A protein and the small-molecule ligand that binds it are described below.
Small molecule (SMILES): OC[C@H]1O[C@H](O)[C@H](O)[C@@H](O)[C@@H]1O

Sequence of chain 1.A:
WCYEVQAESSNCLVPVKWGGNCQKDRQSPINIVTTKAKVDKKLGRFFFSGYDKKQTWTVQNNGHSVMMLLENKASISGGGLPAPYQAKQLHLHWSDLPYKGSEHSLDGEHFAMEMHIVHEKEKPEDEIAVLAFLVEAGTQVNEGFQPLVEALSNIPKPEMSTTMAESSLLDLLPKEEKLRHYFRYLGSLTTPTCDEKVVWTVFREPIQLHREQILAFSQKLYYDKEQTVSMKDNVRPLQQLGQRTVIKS

Binding-site contacts:
Ligand atom O5 contacts residue GLN157 of chain 1.A at 3.7 Å.
Ligand atom O6 contacts residue GLN157 of chain 1.A at 4.2 Å.
Ligand atom O6 contacts residue GLN225 of chain 1.A at 2.6 Å (h-bond).
Ligand atom O5 contacts residue GLN225 of chain 1.A at 4.0 Å.
Ligand atom O2 contacts residue VAL158 of chain 1.A at 4.0 Å.
Ligand atom O2 contacts residue GLU160 of chain 1.A at 4.3 Å.
Ligand atom C6 contacts residue THR156 of chain 1.A at 3.4 Å.
Ligand atom C1 contacts residue GLN225 of chain 1.A at 3.3 Å.
Ligand atom O6 contacts residue GLY155 of chain 1.A at 3.6 Å.
Ligand atom C1 contacts residue VAL158 of chain 1.A at 4.4 Å (hydrophobic).
Ligand atom O6 contacts residue THR156 of chain 1.A at 3.3 Å (h-bond).
Ligand atom O2 contacts residue ASN159 of chain 1.A at 3.4 Å.
Ligand atom C4 contacts residue GLN157 of chain 1.A at 3.7 Å.
Ligand atom C5 contacts residue GLN157 of chain 1.A at 4.1 Å.
Ligand atom C6 contacts residue GLN157 of chain 1.A at 3.4 Å.
Ligand atom C1 contacts residue GLN157 of chain 1.A at 4.1 Å.
Ligand atom C6 contacts residue GLN225 of chain 1.A at 3.5 Å.
Ligand atom C1 contacts residue ASN159 of chain 1.A at 3.9 Å.
Ligand atom C2 contacts residue VAL158 of chain 1.A at 3.9 Å (hydrophobic).
Ligand atom C2 contacts residue ASN159 of chain 1.A at 4.0 Å.
Ligand atom O4 contacts residue GLN157 of chain 1.A at 3.9 Å.
Ligand atom C5 contacts residue GLN225 of chain 1.A at 3.8 Å.